Binding-site contacts:
Ligand atom N18 contacts residue ARG185 of chain 1.B at 3.4 Å (salt-bridge).
Ligand atom C08 contacts residue HEM1 of chain 1.H at 3.8 Å.
Ligand atom N22 contacts residue H4B1 of chain 1.I at 2.9 Å (h-bond).
Ligand atom C07 contacts residue SER289 of chain 1.B at 3.7 Å.
Ligand atom N18 contacts residue GLN182 of chain 1.B at 3.6 Å.
Ligand atom C23 contacts residue HEM1 of chain 1.H at 3.7 Å.
Ligand atom C08 contacts residue VAL271 of chain 1.B at 3.8 Å (hydrophobic).
Ligand atom C02 contacts residue TRP291 of chain 1.B at 3.7 Å (hydrophobic).
Ligand atom C23 contacts residue H4B1 of chain 1.I at 3.7 Å.
Ligand atom C14 contacts residue ARG185 of chain 1.B at 3.6 Å.
Ligand atom C21 contacts residue ARG300 of chain 1.B at 3.6 Å.
Ligand atom N19 contacts residue HEM1 of chain 1.H at 3.5 Å (h-bond).
Ligand atom C03 contacts residue HEM1 of chain 1.H at 3.2 Å.
Ligand atom N02 contacts residue GLU296 of chain 1.B at 2.7 Å (salt-bridge).
Ligand atom N01 contacts residue GLU296 of chain 1.B at 2.6 Å (salt-bridge).
Ligand atom C17 contacts residue GLN182 of chain 1.B at 3.6 Å.
Ligand atom N02 contacts residue TYR292 of chain 1.B at 3.7 Å.
Ligand atom C16 contacts residue HEM1 of chain 1.H at 3.4 Å.
Ligand atom C06 contacts residue GLU296 of chain 1.B at 3.5 Å.
Ligand atom C15 contacts residue HEM1 of chain 1.H at 3.4 Å.
Ligand atom N18 contacts residue SER181 of chain 1.B at 3.2 Å (h-bond).
Ligand atom C11 contacts residue GLN182 of chain 1.B at 3.8 Å.
Ligand atom C02 contacts residue GLU296 of chain 1.B at 3.5 Å.
Ligand atom C03 contacts residue PRO269 of chain 1.B at 3.9 Å (hydrophobic).
Ligand atom C09 contacts residue GLU296 of chain 1.B at 3.6 Å.
Ligand atom C17 contacts residue ARG185 of chain 1.B at 3.5 Å.
Ligand atom C07 contacts residue HEM1 of chain 1.H at 3.3 Å.
Ligand atom C12 contacts residue GLN182 of chain 1.B at 3.4 Å.
Ligand atom C08 contacts residue GLU296 of chain 1.B at 3.5 Å.
Ligand atom N22 contacts residue HEM1 of chain 1.H at 2.9 Å (h-bond).
Ligand atom C09 contacts residue GLN182 of chain 1.B at 3.8 Å.
Ligand atom C07 contacts residue GLY290 of chain 1.B at 3.4 Å.
Ligand atom C05 contacts residue VAL271 of chain 1.B at 3.8 Å (hydrophobic).
Ligand atom C21 contacts residue HEM1 of chain 1.H at 3.7 Å.
Ligand atom N01 contacts residue HEM1 of chain 1.H at 3.9 Å.
Ligand atom N02 contacts residue HEM1 of chain 1.H at 3.2 Å.
Ligand atom C21 contacts residue H4B1 of chain 1.I at 3.4 Å.
Ligand atom C02 contacts residue HEM1 of chain 1.H at 3.5 Å.
Ligand atom N02 contacts residue TRP291 of chain 1.B at 2.7 Å (h-bond).
Ligand atom C07 contacts residue PHE288 of chain 1.B at 3.7 Å (hydrophobic).

Sequence of chain 1.B:
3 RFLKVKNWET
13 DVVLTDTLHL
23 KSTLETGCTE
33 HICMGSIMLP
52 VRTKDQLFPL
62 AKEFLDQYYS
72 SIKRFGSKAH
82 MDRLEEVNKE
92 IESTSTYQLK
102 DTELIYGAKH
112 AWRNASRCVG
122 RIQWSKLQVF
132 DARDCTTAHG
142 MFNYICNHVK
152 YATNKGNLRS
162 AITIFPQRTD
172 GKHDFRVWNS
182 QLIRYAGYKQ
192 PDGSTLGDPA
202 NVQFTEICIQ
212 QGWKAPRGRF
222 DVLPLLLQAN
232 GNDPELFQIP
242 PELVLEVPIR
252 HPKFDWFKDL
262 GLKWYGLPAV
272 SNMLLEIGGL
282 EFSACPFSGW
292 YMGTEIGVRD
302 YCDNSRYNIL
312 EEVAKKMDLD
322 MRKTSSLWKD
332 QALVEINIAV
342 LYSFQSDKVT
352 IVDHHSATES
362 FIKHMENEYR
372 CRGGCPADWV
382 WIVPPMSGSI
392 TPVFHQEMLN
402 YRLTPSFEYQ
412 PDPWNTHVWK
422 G

This protein binds this small molecule.
Small molecule (SMILES): CNCCN(C)c1cc(C#N)cc(CCc2cc(C)cc(N)n2)c1